Binding-site contacts:
Ligand atom C12 contacts residue PHE353 of chain 1.A at 3.6 Å (hydrophobic).
Ligand atom O7 contacts residue HIS280 of chain 1.A at 3.2 Å (h-bond).
Ligand atom O7 contacts residue CO1 of chain 1.B at 1.9 Å.
Ligand atom C6 contacts residue CO1 of chain 1.B at 3.1 Å.
Ligand atom C23 contacts residue PHE353 of chain 1.A at 3.6 Å (hydrophobic).
Ligand atom O24 contacts residue CO1 of chain 1.B at 2.0 Å.
Ligand atom C13 contacts residue PHE396 of chain 1.A at 3.4 Å (hydrophobic).
Ligand atom C14 contacts residue PHE353 of chain 1.A at 3.4 Å (hydrophobic).
Ligand atom C3 contacts residue ASN254 of chain 1.A at 3.4 Å.
Ligand atom C23 contacts residue HIS280 of chain 1.A at 3.6 Å.
Ligand atom C22 contacts residue ASN395 of chain 1.A at 3.6 Å.
Ligand atom C5 contacts residue CO1 of chain 1.B at 3.5 Å.
Ligand atom C13 contacts residue PHE353 of chain 1.A at 3.6 Å (hydrophobic).
Ligand atom C11 contacts residue PHE391 of chain 1.A at 3.2 Å (hydrophobic).
Ligand atom O24 contacts residue GLU366 of chain 1.A at 2.9 Å (salt-bridge).
Ligand atom C9 contacts residue HIS280 of chain 1.A at 3.5 Å.
Ligand atom C22 contacts residue PHE396 of chain 1.A at 3.6 Å (hydrophobic).
Ligand atom O24 contacts residue HIS280 of chain 1.A at 2.8 Å (h-bond).
Ligand atom C3 contacts residue SER239 of chain 1.A at 3.5 Å.
Ligand atom C12 contacts residue GLY392 of chain 1.A at 3.6 Å.
Ligand atom C2 contacts residue SER239 of chain 1.A at 3.6 Å.
Ligand atom O21 contacts residue PHE396 of chain 1.A at 3.8 Å.
Ligand atom C12 contacts residue PHE396 of chain 1.A at 3.8 Å (hydrophobic).
Ligand atom O24 contacts residue PHE353 of chain 1.A at 3.5 Å.
Ligand atom C28 contacts residue MPD1 of chain 1.D at 3.4 Å.
Ligand atom C11 contacts residue PHE353 of chain 1.A at 3.5 Å (hydrophobic).
Ligand atom C6 contacts residue PHE391 of chain 1.A at 3.7 Å (hydrophobic).
Ligand atom C14 contacts residue PHE396 of chain 1.A at 3.8 Å (hydrophobic).
Ligand atom O7 contacts residue HIS198 of chain 1.A at 2.9 Å (h-bond).
Ligand atom O7 contacts residue PHE391 of chain 1.A at 3.6 Å.
Ligand atom C10 contacts residue PHE353 of chain 1.A at 3.3 Å (hydrophobic).
Ligand atom C27 contacts residue MPD1 of chain 1.D at 3.3 Å.
Ligand atom C6 contacts residue HIS280 of chain 1.A at 3.7 Å.
Ligand atom C5 contacts residue HIS280 of chain 1.A at 3.6 Å.
Ligand atom C15 contacts residue PHE353 of chain 1.A at 3.2 Å (hydrophobic).
Ligand atom C19 contacts residue PHE396 of chain 1.A at 3.5 Å (hydrophobic).
Ligand atom C9 contacts residue PHE391 of chain 1.A at 3.6 Å (hydrophobic).
Ligand atom C9 contacts residue CO1 of chain 1.B at 3.0 Å.
Ligand atom C1 contacts residue PRO252 of chain 1.A at 3.5 Å (hydrophobic).
Ligand atom N17 contacts residue PHE396 of chain 1.A at 3.4 Å.

Sequence of chain 1.A:
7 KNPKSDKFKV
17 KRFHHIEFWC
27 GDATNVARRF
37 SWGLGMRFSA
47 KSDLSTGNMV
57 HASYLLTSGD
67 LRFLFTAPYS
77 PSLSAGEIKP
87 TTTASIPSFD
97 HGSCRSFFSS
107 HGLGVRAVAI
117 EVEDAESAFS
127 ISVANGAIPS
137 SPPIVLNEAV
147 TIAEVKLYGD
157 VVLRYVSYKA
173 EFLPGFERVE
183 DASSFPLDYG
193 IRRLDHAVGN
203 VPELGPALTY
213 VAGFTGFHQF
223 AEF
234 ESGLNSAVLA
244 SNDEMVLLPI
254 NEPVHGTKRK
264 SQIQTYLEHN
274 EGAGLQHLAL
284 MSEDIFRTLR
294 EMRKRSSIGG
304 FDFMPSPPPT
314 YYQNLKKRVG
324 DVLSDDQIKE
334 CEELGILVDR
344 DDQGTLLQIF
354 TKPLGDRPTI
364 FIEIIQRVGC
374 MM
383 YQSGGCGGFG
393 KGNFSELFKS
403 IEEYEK

The small molecule below binds the protein below.
Small molecule (SMILES): Cc1c(C(=O)C2=C(O)CCCC2=O)ccc2c1c(=O)n(-c1ccccc1)c(=O)n2C